This small molecule binds to this protein.
Small molecule (SMILES): CC(=O)N[C@@H]1[C@@H](O)[C@H](O)[C@@H](CO)O[C@H]1O

Binding-site contacts:
Ligand atom C8 contacts residue LEU34 of chain 1.A at 4.0 Å (hydrophobic).
Ligand atom C1 contacts residue ASN35 of chain 1.A at 1.4 Å.
Ligand atom C4 contacts residue ASN35 of chain 1.A at 4.2 Å.
Ligand atom O3 contacts residue THR42 of chain 1.A at 4.2 Å.
Ligand atom C5 contacts residue ASN35 of chain 1.A at 3.6 Å.
Ligand atom C8 contacts residue ASN35 of chain 1.A at 4.2 Å.
Ligand atom C7 contacts residue ASN35 of chain 1.A at 3.5 Å.
Ligand atom C2 contacts residue THR42 of chain 1.A at 4.4 Å.
Ligand atom C2 contacts residue ASN35 of chain 1.A at 2.5 Å.
Ligand atom O3 contacts residue LEU34 of chain 1.A at 4.5 Å.
Ligand atom C2 contacts residue LEU34 of chain 1.A at 4.3 Å (hydrophobic).
Ligand atom C7 contacts residue LEU34 of chain 1.A at 4.3 Å (hydrophobic).
Ligand atom N2 contacts residue ASN35 of chain 1.A at 3.0 Å (h-bond).
Ligand atom O7 contacts residue ASN35 of chain 1.A at 4.0 Å.
Ligand atom C3 contacts residue ASN35 of chain 1.A at 3.8 Å.
Ligand atom O6 contacts residue ASN35 of chain 1.A at 4.1 Å.
Ligand atom O6 contacts residue THR37 of chain 1.A at 3.6 Å.
Ligand atom N2 contacts residue LEU34 of chain 1.A at 3.6 Å.
Ligand atom O5 contacts residue ASN35 of chain 1.A at 2.3 Å (h-bond).

Sequence of chain 1.A:
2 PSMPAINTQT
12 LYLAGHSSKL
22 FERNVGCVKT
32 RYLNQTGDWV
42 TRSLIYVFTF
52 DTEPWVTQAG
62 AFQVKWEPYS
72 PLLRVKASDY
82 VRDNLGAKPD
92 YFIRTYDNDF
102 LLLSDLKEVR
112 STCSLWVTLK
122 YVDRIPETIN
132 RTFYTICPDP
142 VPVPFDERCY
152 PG